Binding-site contacts:
Ligand atom C3 contacts residue PRO160 of chain 1.B at 3.6 Å (hydrophobic).
Ligand atom C6 contacts residue ILE28 of chain 1.C at 4.0 Å (hydrophobic).
Ligand atom CL1 contacts residue TRP163 of chain 1.B at 4.5 Å.
Ligand atom O1 contacts residue ARG31 of chain 1.C at 4.4 Å.
Ligand atom C2 contacts residue PRO160 of chain 1.B at 3.7 Å (hydrophobic).
Ligand atom C1 contacts residue PRO160 of chain 1.B at 3.8 Å (hydrophobic).
Ligand atom C5 contacts residue ILE28 of chain 1.C at 3.9 Å (hydrophobic).
Ligand atom C2 contacts residue ILE28 of chain 1.C at 4.3 Å (hydrophobic).
Ligand atom C4 contacts residue ILE209 of chain 1.B at 4.4 Å (hydrophobic).
Ligand atom C5 contacts residue PRO160 of chain 1.B at 4.0 Å (hydrophobic).
Ligand atom CL2 contacts residue PRO160 of chain 1.B at 4.1 Å.
Ligand atom CL5 contacts residue ARG31 of chain 1.C at 3.2 Å.
Ligand atom CL1 contacts residue LEU15 of chain 1.C at 4.1 Å.
Ligand atom CL2 contacts residue PHE20 of chain 1.C at 3.5 Å.
Ligand atom O1 contacts residue TRP164 of chain 1.B at 2.7 Å (h-bond).
Ligand atom C4 contacts residue PRO160 of chain 1.B at 3.6 Å (hydrophobic).
Ligand atom CL3 contacts residue PRO160 of chain 1.B at 4.2 Å.
Ligand atom CL5 contacts residue TYR83 of chain 1.D at 3.4 Å.
Ligand atom CL4 contacts residue HIS207 of chain 1.B at 4.3 Å.
Ligand atom CL3 contacts residue ILE28 of chain 1.C at 3.7 Å.
Ligand atom CL2 contacts residue LEU15 of chain 1.C at 4.2 Å.
Ligand atom CL4 contacts residue SER27 of chain 1.C at 3.6 Å.
Ligand atom C1 contacts residue TRP164 of chain 1.B at 3.7 Å (hydrophobic).
Ligand atom CL5 contacts residue HIS207 of chain 1.B at 4.2 Å.
Ligand atom CL2 contacts residue TRP163 of chain 1.B at 4.5 Å.
Ligand atom CL4 contacts residue ILE28 of chain 1.C at 3.7 Å.
Ligand atom CL3 contacts residue ILE209 of chain 1.B at 4.3 Å.
Ligand atom C3 contacts residue ILE28 of chain 1.C at 4.2 Å (hydrophobic).
Ligand atom C5 contacts residue ILE209 of chain 1.B at 4.0 Å (hydrophobic).
Ligand atom C6 contacts residue PRO160 of chain 1.B at 3.9 Å (hydrophobic).
Ligand atom O1 contacts residue TYR83 of chain 1.D at 2.5 Å (h-bond).
Ligand atom C1 contacts residue ILE28 of chain 1.C at 4.2 Å (hydrophobic).
Ligand atom C6 contacts residue TYR83 of chain 1.D at 3.8 Å (hydrophobic).
Ligand atom O1 contacts residue PRO160 of chain 1.B at 4.3 Å.
Ligand atom CL1 contacts residue TRP164 of chain 1.B at 3.6 Å.
Ligand atom CL4 contacts residue ILE209 of chain 1.B at 3.4 Å.
Ligand atom C4 contacts residue ILE28 of chain 1.C at 3.9 Å (hydrophobic).
Ligand atom C2 contacts residue TRP164 of chain 1.B at 4.2 Å (hydrophobic).
Ligand atom CL3 contacts residue ALA24 of chain 1.C at 3.2 Å.
Ligand atom C1 contacts residue TYR83 of chain 1.D at 3.4 Å (hydrophobic).

Sequence of chain 1.B:
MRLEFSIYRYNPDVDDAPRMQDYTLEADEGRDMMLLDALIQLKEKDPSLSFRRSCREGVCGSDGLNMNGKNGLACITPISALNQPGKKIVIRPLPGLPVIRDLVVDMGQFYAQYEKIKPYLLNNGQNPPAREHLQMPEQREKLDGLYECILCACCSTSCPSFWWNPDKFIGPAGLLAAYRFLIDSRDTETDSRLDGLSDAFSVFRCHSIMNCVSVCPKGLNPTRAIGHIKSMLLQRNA

Sequence of chain 1.C:
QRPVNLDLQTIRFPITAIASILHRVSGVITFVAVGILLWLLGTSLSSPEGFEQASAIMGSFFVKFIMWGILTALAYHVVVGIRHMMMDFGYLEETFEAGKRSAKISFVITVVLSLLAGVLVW

Sequence of chain 1.D:
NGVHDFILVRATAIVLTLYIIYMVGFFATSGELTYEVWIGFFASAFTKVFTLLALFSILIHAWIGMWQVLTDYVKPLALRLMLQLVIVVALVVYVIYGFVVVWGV

This protein binds this small molecule.
Small molecule (SMILES): Oc1c(Cl)c(Cl)c(Cl)c(Cl)c1Cl